Sequence of chain 1.C:
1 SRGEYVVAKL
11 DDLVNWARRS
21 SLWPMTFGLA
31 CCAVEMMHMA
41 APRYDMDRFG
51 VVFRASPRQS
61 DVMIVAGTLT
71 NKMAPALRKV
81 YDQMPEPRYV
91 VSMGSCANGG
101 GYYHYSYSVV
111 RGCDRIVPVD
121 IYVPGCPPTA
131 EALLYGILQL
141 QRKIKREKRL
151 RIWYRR

Sequence of chain 1.PA:
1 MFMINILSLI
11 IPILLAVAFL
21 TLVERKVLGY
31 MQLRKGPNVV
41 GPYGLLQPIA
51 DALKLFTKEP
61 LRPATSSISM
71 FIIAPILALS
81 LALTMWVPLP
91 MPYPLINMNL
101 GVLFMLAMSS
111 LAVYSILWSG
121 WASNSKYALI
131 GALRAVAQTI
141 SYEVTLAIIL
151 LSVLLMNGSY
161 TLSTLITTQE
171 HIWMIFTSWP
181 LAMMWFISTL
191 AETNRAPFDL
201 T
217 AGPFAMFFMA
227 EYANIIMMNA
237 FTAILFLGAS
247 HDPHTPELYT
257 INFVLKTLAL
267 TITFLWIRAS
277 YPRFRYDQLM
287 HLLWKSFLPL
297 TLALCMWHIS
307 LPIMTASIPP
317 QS

The small molecule below binds the protein below.
Small molecule (SMILES): COC1=C(OC)C(=O)C(C/C=C(/C)CCC=C(C)CC/C=C(/C)CC/C=C(\C)CC/C=C(\C)CC/C=C(\C)CC/C=C(/C)CCC=C(C)CCC=C(C)CCC=C(C)C)=C(C)C1=O

Sequence of chain 1.HA:
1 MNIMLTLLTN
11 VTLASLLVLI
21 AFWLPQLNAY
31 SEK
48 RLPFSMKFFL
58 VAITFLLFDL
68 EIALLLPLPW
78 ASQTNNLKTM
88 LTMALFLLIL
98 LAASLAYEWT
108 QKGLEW

Binding-site contacts:
Ligand atom C3 contacts residue TRP23 of chain 1.C at 3.9 Å (hydrophobic).
Ligand atom C18 contacts residue PEE1 of chain 1.ZA at 3.8 Å.
Ligand atom C4 contacts residue TRP23 of chain 1.C at 3.4 Å (hydrophobic).
Ligand atom C3 contacts residue PHE224 of chain 1.PA at 3.9 Å (hydrophobic).
Ligand atom C12 contacts residue MET225 of chain 1.PA at 3.7 Å (hydrophobic).
Ligand atom CM5 contacts residue PHE220 of chain 1.PA at 3.5 Å (hydrophobic).
Ligand atom C4 contacts residue PHE224 of chain 1.PA at 3.7 Å (hydrophobic).
Ligand atom CM3 contacts residue TRP23 of chain 1.C at 3.7 Å (hydrophobic).
Ligand atom O4 contacts residue PHE224 of chain 1.PA at 3.8 Å.
Ligand atom C21 contacts residue LEU15 of chain 1.PA at 3.9 Å (hydrophobic).
Ligand atom C5 contacts residue TRP23 of chain 1.C at 3.7 Å (hydrophobic).
Ligand atom C10 contacts residue ASP51 of chain 1.PA at 3.9 Å.
Ligand atom C5 contacts residue PHE224 of chain 1.PA at 3.4 Å (hydrophobic).
Ligand atom O1 contacts residue ASP51 of chain 1.PA at 3.8 Å.
Ligand atom C14 contacts residue MET225 of chain 1.PA at 3.8 Å (hydrophobic).
Ligand atom C13 contacts residue MET225 of chain 1.PA at 3.7 Å (hydrophobic).
Ligand atom O1 contacts residue PHE224 of chain 1.PA at 4.1 Å.
Ligand atom C7 contacts residue PHE224 of chain 1.PA at 3.3 Å (hydrophobic).
Ligand atom C15 contacts residue LEU14 of chain 1.PA at 3.7 Å (hydrophobic).
Ligand atom C10 contacts residue ALA52 of chain 1.PA at 3.6 Å (hydrophobic).
Ligand atom C2 contacts residue PHE224 of chain 1.PA at 4.0 Å (hydrophobic).
Ligand atom C13 contacts residue ALA52 of chain 1.PA at 3.7 Å (hydrophobic).
Ligand atom C8 contacts residue ASP51 of chain 1.PA at 3.9 Å.
Ligand atom O1 contacts residue THR21 of chain 1.PA at 3.2 Å.
Ligand atom C10 contacts residue PRO48 of chain 1.PA at 3.1 Å (hydrophobic).
Ligand atom CM5 contacts residue PHE224 of chain 1.PA at 3.2 Å (hydrophobic).
Ligand atom C16 contacts residue MET225 of chain 1.PA at 3.7 Å (hydrophobic).
Ligand atom O2 contacts residue ARG25 of chain 1.PA at 3.5 Å.
Ligand atom C6 contacts residue PHE224 of chain 1.PA at 3.2 Å (hydrophobic).
Ligand atom C1 contacts residue THR21 of chain 1.PA at 4.1 Å.
Ligand atom O1 contacts residue ARG25 of chain 1.PA at 4.0 Å.
Ligand atom C17 contacts residue PEE1 of chain 1.ZA at 3.8 Å.
Ligand atom CM3 contacts residue VAL52 of chain 1.C at 3.6 Å (hydrophobic).
Ligand atom O4 contacts residue PHE220 of chain 1.PA at 3.1 Å.
Ligand atom C15 contacts residue ALA18 of chain 1.PA at 3.6 Å (hydrophobic).
Ligand atom CM5 contacts residue LEU55 of chain 1.PA at 3.7 Å (hydrophobic).
Ligand atom CM2 contacts residue ARG25 of chain 1.PA at 3.5 Å.
Ligand atom C1 contacts residue PHE224 of chain 1.PA at 3.6 Å (hydrophobic).
Ligand atom C15 contacts residue MET225 of chain 1.PA at 3.8 Å (hydrophobic).
Ligand atom O4 contacts residue TRP23 of chain 1.C at 3.6 Å.